Binding-site contacts:
Ligand atom C12 contacts residue LEU174 of chain 1.B at 3.7 Å (hydrophobic).
Ligand atom N2 contacts residue ALA108 of chain 1.B at 3.0 Å (h-bond).
Ligand atom C13 contacts residue LEU174 of chain 1.B at 3.4 Å (hydrophobic).
Ligand atom C17 contacts residue ILE89 of chain 1.B at 3.9 Å (hydrophobic).
Ligand atom C5 contacts residue GLY111 of chain 1.B at 3.8 Å.
Ligand atom N3 contacts residue ILE89 of chain 1.B at 4.0 Å.
Ligand atom C17 contacts residue GLU106 of chain 1.B at 3.8 Å.
Ligand atom C8 contacts residue GLY111 of chain 1.B at 3.8 Å.
Ligand atom N3 contacts residue ALA56 of chain 1.B at 3.8 Å.
Ligand atom C17 contacts residue VAL105 of chain 1.B at 3.7 Å (hydrophobic).
Ligand atom C10 contacts residue GLY111 of chain 1.B at 3.6 Å.
Ligand atom C8 contacts residue ALA108 of chain 1.B at 3.2 Å (hydrophobic).
Ligand atom C2 contacts residue LYS110 of chain 1.B at 3.9 Å.
Ligand atom C18 contacts residue ALA56 of chain 1.B at 3.9 Å (hydrophobic).
Ligand atom C2 contacts residue SER109 of chain 1.B at 3.9 Å.
Ligand atom C18 contacts residue GLU106 of chain 1.B at 3.6 Å.
Ligand atom N contacts residue GLU115 of chain 1.B at 4.0 Å.
Ligand atom C6 contacts residue ALA108 of chain 1.B at 3.9 Å (hydrophobic).
Ligand atom C9 contacts residue GLY111 of chain 1.B at 3.6 Å.
Ligand atom C7 contacts residue GLY111 of chain 1.B at 3.6 Å.
Ligand atom N4 contacts residue GLU106 of chain 1.B at 3.8 Å.
Ligand atom C18 contacts residue LEU174 of chain 1.B at 3.4 Å (hydrophobic).
Ligand atom N4 contacts residue TYR107 of chain 1.B at 3.8 Å.
Ligand atom N4 contacts residue LEU174 of chain 1.B at 3.8 Å.
Ligand atom N3 contacts residue TYR107 of chain 1.B at 3.8 Å.
Ligand atom C11 contacts residue LEU28 of chain 1.B at 3.8 Å (hydrophobic).
Ligand atom C7 contacts residue ALA108 of chain 1.B at 2.8 Å (hydrophobic).
Ligand atom C7 contacts residue TYR107 of chain 1.B at 3.7 Å (hydrophobic).
Ligand atom N3 contacts residue GLU106 of chain 1.B at 2.8 Å (salt-bridge).
Ligand atom N3 contacts residue ALA108 of chain 1.B at 3.5 Å (h-bond).
Ligand atom O contacts residue LEU28 of chain 1.B at 3.5 Å.
Ligand atom C14 contacts residue VAL36 of chain 1.B at 3.9 Å (hydrophobic).
Ligand atom C17 contacts residue LEU174 of chain 1.B at 3.8 Å (hydrophobic).
Ligand atom C14 contacts residue LEU174 of chain 1.B at 3.9 Å (hydrophobic).
Ligand atom C6 contacts residue SER109 of chain 1.B at 3.1 Å.
Ligand atom N3 contacts residue LEU174 of chain 1.B at 3.6 Å.
Ligand atom N4 contacts residue ALA108 of chain 1.B at 3.1 Å (h-bond).
Ligand atom C6 contacts residue GLY111 of chain 1.B at 3.5 Å.
Ligand atom C7 contacts residue SER109 of chain 1.B at 3.6 Å.
Ligand atom C2 contacts residue GLY111 of chain 1.B at 3.9 Å.

A small-molecule ligand and the protein it binds are described below.
Small molecule (SMILES): CN1CCN(c2ccc(NC(=O)c3n[nH]c4ccccc34)cc2)CC1

Sequence of chain 1.B:
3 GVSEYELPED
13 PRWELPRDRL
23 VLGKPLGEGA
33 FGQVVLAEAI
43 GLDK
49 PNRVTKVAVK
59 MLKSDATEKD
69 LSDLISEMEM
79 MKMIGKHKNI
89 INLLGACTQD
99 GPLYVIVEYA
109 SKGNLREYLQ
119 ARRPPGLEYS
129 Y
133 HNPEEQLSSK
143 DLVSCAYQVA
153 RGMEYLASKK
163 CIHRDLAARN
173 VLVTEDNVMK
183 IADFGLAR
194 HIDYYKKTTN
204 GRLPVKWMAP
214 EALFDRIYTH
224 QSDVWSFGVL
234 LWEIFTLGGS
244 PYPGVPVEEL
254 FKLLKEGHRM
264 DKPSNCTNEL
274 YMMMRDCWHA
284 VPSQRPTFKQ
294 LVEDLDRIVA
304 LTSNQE